The small molecule below binds the protein below.
Small molecule (SMILES): CSCC[C@H](NC(=O)[C@@H]1CCCN1C(=O)[C@H](CC1=CN=C2C=CC=CC12)NC(=O)[C@H](CC1=CN=C2C=CC=CC12)NC(=O)[C@@H](NC(=O)[C@@H]1CCCN1C(=O)[C@H](C)NC(=O)[C@H](CCCCN)NC(=O)[C@@H](NC(=O)[C@H](CC(C)C)NC(=O)CNC(=O)[C@@H](N)CO)C(C)C)C(C)C)C(=O)N[C@@H](CCCCN)C(=O)N[C@@H](CC(=O)O)C(=O)N[C@H](C=O)CC(N)=O

Binding-site contacts:
Ligand atom N contacts residue GLU212 of chain 1.C at 2.5 Å (salt-bridge).
Ligand atom CB contacts residue GLY235 of chain 1.C at 3.4 Å.
Ligand atom O contacts residue THR215 of chain 1.C at 3.4 Å.
Ligand atom O contacts residue PRO239 of chain 1.C at 3.3 Å.
Ligand atom O contacts residue GLN286 of chain 1.C at 2.9 Å (h-bond).
Ligand atom C contacts residue GLU212 of chain 1.C at 3.5 Å.
Ligand atom O contacts residue GLN286 of chain 1.C at 3.2 Å (h-bond).
Ligand atom CE3 contacts residue PRO239 of chain 1.C at 3.4 Å (hydrophobic).
Ligand atom O contacts residue VAL216 of chain 1.C at 2.8 Å (h-bond).
Ligand atom CA contacts residue PHE214 of chain 1.C at 3.4 Å (hydrophobic).
Ligand atom CG2 contacts residue LYS228 of chain 1.C at 3.6 Å.
Ligand atom O contacts residue ILE285 of chain 1.C at 3.4 Å.
Ligand atom CA contacts residue GLU212 of chain 1.C at 3.5 Å.
Ligand atom NE1 contacts residue ASN188 of chain 1.C at 3.4 Å.
Ligand atom O contacts residue PHE214 of chain 1.C at 3.1 Å (h-bond).
Ligand atom N contacts residue PHE214 of chain 1.C at 2.8 Å (h-bond).
Ligand atom CA contacts residue GLU212 of chain 1.C at 3.2 Å.
Ligand atom N contacts residue ALA237 of chain 1.C at 2.8 Å (h-bond).
Ligand atom CG1 contacts residue PHE214 of chain 1.C at 3.5 Å (hydrophobic).
Ligand atom O contacts residue GLU213 of chain 1.C at 3.1 Å (salt-bridge).
Ligand atom O contacts residue GLU212 of chain 1.C at 3.2 Å (salt-bridge).
Ligand atom CE3 contacts residue PHE189 of chain 1.C at 3.6 Å (hydrophobic).
Ligand atom NE1 contacts residue GLY187 of chain 1.C at 3.3 Å (h-bond).
Ligand atom C contacts residue GLU212 of chain 1.C at 3.3 Å.
Ligand atom N contacts residue ASP218 of chain 1.C at 3.0 Å (salt-bridge).
Ligand atom CH2 contacts residue ILE284 of chain 1.C at 3.5 Å (hydrophobic).
Ligand atom CD1 contacts residue GLY187 of chain 1.C at 3.4 Å.
Ligand atom N contacts residue VAL216 of chain 1.C at 3.5 Å (h-bond).
Ligand atom CA contacts residue ALA237 of chain 1.C at 3.1 Å (hydrophobic).
Ligand atom CE2 contacts residue PHE189 of chain 1.C at 3.6 Å (hydrophobic).
Ligand atom C contacts residue VAL216 of chain 1.C at 3.3 Å (hydrophobic).
Ligand atom CG1 contacts residue PRO239 of chain 1.C at 3.5 Å (hydrophobic).
Ligand atom C contacts residue ALA237 of chain 1.C at 3.4 Å (hydrophobic).
Ligand atom C contacts residue PHE214 of chain 1.C at 3.6 Å (hydrophobic).
Ligand atom CA contacts residue VAL216 of chain 1.C at 3.3 Å (hydrophobic).
Ligand atom CE contacts residue GLU212 of chain 1.C at 3.5 Å.
Ligand atom O contacts residue ALA237 of chain 1.C at 2.8 Å (h-bond).
Ligand atom CA contacts residue GLY235 of chain 1.C at 3.6 Å.
Ligand atom CA contacts residue GLU213 of chain 1.C at 3.5 Å.
Ligand atom CG contacts residue GLU212 of chain 1.C at 3.5 Å.

Sequence of chain 1.C:
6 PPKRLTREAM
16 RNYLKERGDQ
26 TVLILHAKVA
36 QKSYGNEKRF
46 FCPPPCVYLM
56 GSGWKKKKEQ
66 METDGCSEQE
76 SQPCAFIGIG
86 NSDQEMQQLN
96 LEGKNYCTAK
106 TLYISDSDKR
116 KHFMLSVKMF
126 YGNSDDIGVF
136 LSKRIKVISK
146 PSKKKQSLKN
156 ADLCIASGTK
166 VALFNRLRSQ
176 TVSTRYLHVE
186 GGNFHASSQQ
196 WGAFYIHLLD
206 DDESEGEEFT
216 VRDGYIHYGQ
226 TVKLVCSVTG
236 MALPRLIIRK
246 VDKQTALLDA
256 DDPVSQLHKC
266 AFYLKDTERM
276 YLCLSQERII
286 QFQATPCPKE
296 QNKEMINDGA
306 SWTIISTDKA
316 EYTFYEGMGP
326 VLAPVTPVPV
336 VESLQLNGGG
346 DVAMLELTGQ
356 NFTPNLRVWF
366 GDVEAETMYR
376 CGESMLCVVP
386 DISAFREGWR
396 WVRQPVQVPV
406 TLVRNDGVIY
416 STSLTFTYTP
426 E